Sequence of chain 1.EB:
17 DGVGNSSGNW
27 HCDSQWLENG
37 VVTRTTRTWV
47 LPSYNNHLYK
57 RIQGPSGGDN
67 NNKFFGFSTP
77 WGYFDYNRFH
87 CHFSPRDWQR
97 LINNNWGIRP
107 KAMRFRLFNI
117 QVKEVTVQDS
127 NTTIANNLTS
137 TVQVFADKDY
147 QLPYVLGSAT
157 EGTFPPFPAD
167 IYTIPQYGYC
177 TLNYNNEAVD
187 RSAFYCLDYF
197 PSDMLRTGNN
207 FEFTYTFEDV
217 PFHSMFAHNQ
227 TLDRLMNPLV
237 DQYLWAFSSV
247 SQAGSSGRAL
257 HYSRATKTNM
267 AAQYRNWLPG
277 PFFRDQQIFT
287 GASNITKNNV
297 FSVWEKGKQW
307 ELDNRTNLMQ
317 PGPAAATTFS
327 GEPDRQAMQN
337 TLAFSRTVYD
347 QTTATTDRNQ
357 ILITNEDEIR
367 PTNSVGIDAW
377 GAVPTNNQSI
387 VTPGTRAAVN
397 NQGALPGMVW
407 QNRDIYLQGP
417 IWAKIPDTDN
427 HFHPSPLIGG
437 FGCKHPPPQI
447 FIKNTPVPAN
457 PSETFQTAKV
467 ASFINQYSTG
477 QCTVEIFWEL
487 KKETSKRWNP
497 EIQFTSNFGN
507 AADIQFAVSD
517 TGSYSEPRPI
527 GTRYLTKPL

Binding-site contacts:
Ligand atom N6 contacts residue GLY438 of chain 1.GB at 4.2 Å.
Ligand atom C8 contacts residue ASN426 of chain 1.EB at 3.0 Å.
Ligand atom C2' contacts residue HIS429 of chain 1.GB at 3.7 Å.
Ligand atom N9 contacts residue ASN426 of chain 1.EB at 4.1 Å.
Ligand atom O2P contacts residue ASN426 of chain 1.EB at 3.3 Å.
Ligand atom N6 contacts residue PRO430 of chain 1.GB at 4.1 Å.
Ligand atom N1 contacts residue PRO430 of chain 1.GB at 3.5 Å (h-bond).
Ligand atom C5' contacts residue HIS429 of chain 1.GB at 3.1 Å.
Ligand atom N6 contacts residue PRO432 of chain 1.GB at 4.0 Å.
Ligand atom N3 contacts residue PRO430 of chain 1.GB at 4.1 Å.
Ligand atom O4' contacts residue ASN426 of chain 1.EB at 4.0 Å.
Ligand atom C5 contacts residue PRO217 of chain 1.GB at 3.8 Å (hydrophobic).
Ligand atom N7 contacts residue SER431 of chain 1.GB at 3.8 Å.
Ligand atom C2 contacts residue PRO430 of chain 1.GB at 3.8 Å (hydrophobic).
Ligand atom N6 contacts residue GLY436 of chain 1.GB at 3.8 Å.
Ligand atom N1 contacts residue GLY438 of chain 1.GB at 3.7 Å.
Ligand atom C6 contacts residue PRO217 of chain 1.GB at 4.0 Å (hydrophobic).
Ligand atom C3' contacts residue HIS429 of chain 1.GB at 3.7 Å.
Ligand atom C8 contacts residue ASP425 of chain 1.EB at 4.1 Å.
Ligand atom O2P contacts residue HIS427 of chain 1.EB at 3.1 Å.
Ligand atom C5 contacts residue SER431 of chain 1.GB at 4.0 Å.
Ligand atom P contacts residue ASP425 of chain 1.EB at 3.7 Å.
Ligand atom O5' contacts residue HIS429 of chain 1.GB at 4.2 Å.
Ligand atom N7 contacts residue ASN426 of chain 1.EB at 3.5 Å (h-bond).
Ligand atom C2 contacts residue PRO217 of chain 1.GB at 3.8 Å (hydrophobic).
Ligand atom N6 contacts residue SER431 of chain 1.GB at 3.3 Å.
Ligand atom C6 contacts residue SER431 of chain 1.GB at 3.8 Å.
Ligand atom O2P contacts residue ASP425 of chain 1.EB at 3.2 Å (salt-bridge).
Ligand atom N3 contacts residue PRO217 of chain 1.GB at 3.9 Å.
Ligand atom C2' contacts residue PRO430 of chain 1.GB at 3.5 Å (hydrophobic).
Ligand atom C5' contacts residue HIS427 of chain 1.EB at 4.0 Å.
Ligand atom N9 contacts residue PRO217 of chain 1.GB at 4.2 Å.
Ligand atom N1 contacts residue PRO217 of chain 1.GB at 4.1 Å.
Ligand atom C4' contacts residue HIS429 of chain 1.GB at 3.9 Å.
Ligand atom C4 contacts residue PRO217 of chain 1.GB at 3.8 Å (hydrophobic).
Ligand atom O4' contacts residue HIS429 of chain 1.GB at 4.0 Å.
Ligand atom C2 contacts residue GLY438 of chain 1.GB at 3.9 Å.
Ligand atom N7 contacts residue ASN408 of chain 1.GB at 3.5 Å (h-bond).
Ligand atom N6 contacts residue ASN408 of chain 1.GB at 3.9 Å.
Ligand atom C6 contacts residue PRO430 of chain 1.GB at 3.7 Å (hydrophobic).

A protein and the small-molecule ligand that binds it are described below.
Small molecule (SMILES): Nc1ncnc2c1ncn2[C@H]1C[C@H](O)[C@@H](COP(=O)(O)O)O1

Sequence of chain 1.GB:
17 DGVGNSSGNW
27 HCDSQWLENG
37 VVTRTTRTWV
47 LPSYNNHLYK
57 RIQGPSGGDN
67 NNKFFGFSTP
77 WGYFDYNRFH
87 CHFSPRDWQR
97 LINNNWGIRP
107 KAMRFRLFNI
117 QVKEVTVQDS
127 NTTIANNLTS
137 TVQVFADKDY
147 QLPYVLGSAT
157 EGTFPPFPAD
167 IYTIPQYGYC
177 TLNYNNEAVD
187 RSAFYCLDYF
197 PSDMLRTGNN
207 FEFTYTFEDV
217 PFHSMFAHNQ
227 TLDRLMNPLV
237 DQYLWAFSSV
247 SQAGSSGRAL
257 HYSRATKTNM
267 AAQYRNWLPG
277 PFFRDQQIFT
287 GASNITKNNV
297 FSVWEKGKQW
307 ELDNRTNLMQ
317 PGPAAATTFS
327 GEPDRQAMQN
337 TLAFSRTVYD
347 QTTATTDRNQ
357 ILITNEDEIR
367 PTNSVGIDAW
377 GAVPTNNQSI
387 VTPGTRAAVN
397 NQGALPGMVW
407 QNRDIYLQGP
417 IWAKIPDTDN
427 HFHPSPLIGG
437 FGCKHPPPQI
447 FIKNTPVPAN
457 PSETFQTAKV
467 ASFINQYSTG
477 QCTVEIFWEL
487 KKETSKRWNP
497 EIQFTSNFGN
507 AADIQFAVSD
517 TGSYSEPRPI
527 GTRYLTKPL